Sequence of chain 1.D:
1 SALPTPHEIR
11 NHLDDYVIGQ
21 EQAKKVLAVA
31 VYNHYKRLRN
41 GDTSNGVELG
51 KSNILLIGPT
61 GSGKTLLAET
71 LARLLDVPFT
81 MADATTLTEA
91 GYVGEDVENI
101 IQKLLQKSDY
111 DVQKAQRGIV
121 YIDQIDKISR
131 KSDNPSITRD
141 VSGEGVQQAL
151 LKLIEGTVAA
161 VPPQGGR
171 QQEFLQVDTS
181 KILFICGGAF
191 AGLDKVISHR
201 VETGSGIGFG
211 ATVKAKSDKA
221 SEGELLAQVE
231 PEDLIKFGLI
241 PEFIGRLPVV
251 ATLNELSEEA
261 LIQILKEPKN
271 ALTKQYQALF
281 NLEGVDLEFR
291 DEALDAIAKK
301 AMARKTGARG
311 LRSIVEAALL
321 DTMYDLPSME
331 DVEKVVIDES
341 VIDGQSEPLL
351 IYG

A protein and the small-molecule ligand that binds it are described below.
Small molecule (SMILES): Nc1ncnc2c1ncn2[C@@H]1O[C@H](COP(=O)(O)OP(=O)(O)OP(O)(O)=S)[C@@H](O)[C@H]1O

Binding-site contacts:
Ligand atom PA contacts residue ARG309 of chain 1.D at 3.3 Å.
Ligand atom O2G contacts residue LYS64 of chain 1.D at 2.6 Å (salt-bridge).
Ligand atom O2A contacts residue LYS64 of chain 1.D at 3.1 Å (salt-bridge).
Ligand atom O2B contacts residue THR65 of chain 1.D at 2.6 Å (h-bond).
Ligand atom C5' contacts residue ARG309 of chain 1.D at 3.5 Å.
Ligand atom O2A contacts residue LEU66 of chain 1.D at 2.5 Å (h-bond).
Ligand atom PG contacts residue ARG246 of chain 1.E at 3.4 Å.
Ligand atom O2A contacts residue THR65 of chain 1.D at 2.5 Å (h-bond).
Ligand atom O3B contacts residue ARG309 of chain 1.D at 2.6 Å (salt-bridge).
Ligand atom N7 contacts residue SER62 of chain 1.D at 3.1 Å (h-bond).
Ligand atom O1B contacts residue LYS64 of chain 1.D at 3.0 Å (salt-bridge).
Ligand atom O3G contacts residue ARG246 of chain 1.E at 2.8 Å (salt-bridge).
Ligand atom O3A contacts residue GLY63 of chain 1.D at 3.0 Å (h-bond).
Ligand atom O3G contacts residue THR65 of chain 1.D at 3.0 Å (h-bond).
Ligand atom N6 contacts residue ILE18 of chain 1.D at 3.4 Å (h-bond).
Ligand atom C1' contacts residue ALA308 of chain 1.D at 3.6 Å (hydrophobic).
Ligand atom C8 contacts residue GLY63 of chain 1.D at 3.4 Å.
Ligand atom S1G contacts residue ARG246 of chain 1.E at 3.1 Å (salt-bridge).
Ligand atom O3A contacts residue GLY61 of chain 1.D at 3.5 Å.
Ligand atom C8 contacts residue GLY61 of chain 1.D at 3.5 Å.
Ligand atom N9 contacts residue ALA308 of chain 1.D at 3.6 Å.
Ligand atom O1A contacts residue ARG309 of chain 1.D at 2.6 Å (salt-bridge).
Ligand atom N6 contacts residue VAL17 of chain 1.D at 3.6 Å.
Ligand atom PB contacts residue LYS64 of chain 1.D at 3.4 Å.
Ligand atom O1B contacts residue GLY63 of chain 1.D at 3.2 Å (h-bond).
Ligand atom PB contacts residue ARG309 of chain 1.D at 3.4 Å.
Ligand atom O3A contacts residue LYS64 of chain 1.D at 3.5 Å (salt-bridge).
Ligand atom O3B contacts residue GLY61 of chain 1.D at 3.3 Å (h-bond).
Ligand atom N1 contacts residue ILE264 of chain 1.D at 3.6 Å.
Ligand atom O3A contacts residue ARG309 of chain 1.D at 3.0 Å (salt-bridge).
Ligand atom S1G contacts residue GLU242 of chain 1.E at 3.6 Å.
Ligand atom O1A contacts residue THR65 of chain 1.D at 3.4 Å.
Ligand atom PG contacts residue ARG309 of chain 1.D at 3.5 Å.
Ligand atom O2A contacts residue GLY63 of chain 1.D at 3.0 Å.
Ligand atom C2 contacts residue ILE264 of chain 1.D at 3.4 Å (hydrophobic).
Ligand atom O3G contacts residue GLN124 of chain 1.D at 3.5 Å (h-bond).
Ligand atom N7 contacts residue GLY63 of chain 1.D at 3.2 Å.
Ligand atom O2B contacts residue LYS64 of chain 1.D at 3.2 Å (salt-bridge).
Ligand atom O1B contacts residue SER62 of chain 1.D at 3.2 Å (h-bond).
Ligand atom O3G contacts residue ARG309 of chain 1.D at 3.6 Å (salt-bridge).

Sequence of chain 1.E:
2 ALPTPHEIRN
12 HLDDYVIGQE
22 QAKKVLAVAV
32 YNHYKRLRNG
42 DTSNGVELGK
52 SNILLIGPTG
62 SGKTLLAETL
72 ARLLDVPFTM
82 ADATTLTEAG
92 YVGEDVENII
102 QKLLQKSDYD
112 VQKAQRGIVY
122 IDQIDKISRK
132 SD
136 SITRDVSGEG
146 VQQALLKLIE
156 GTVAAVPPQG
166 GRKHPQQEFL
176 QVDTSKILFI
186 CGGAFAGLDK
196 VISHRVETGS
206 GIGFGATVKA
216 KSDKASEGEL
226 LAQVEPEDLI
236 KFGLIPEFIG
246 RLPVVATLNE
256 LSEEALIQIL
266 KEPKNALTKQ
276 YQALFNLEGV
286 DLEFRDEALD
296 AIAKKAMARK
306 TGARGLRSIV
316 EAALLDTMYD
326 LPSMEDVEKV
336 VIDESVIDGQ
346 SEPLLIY